Binding-site contacts:
Ligand atom N2 contacts residue LEU922 of chain 1.A at 4.5 Å.
Ligand atom C7 contacts residue LEU922 of chain 1.A at 3.8 Å (hydrophobic).
Ligand atom O7 contacts residue GLN1071 of chain 1.A at 3.8 Å.
Ligand atom C8 contacts residue THR716 of chain 1.A at 4.2 Å.
Ligand atom C4 contacts residue ASN717 of chain 1.A at 4.2 Å.
Ligand atom C8 contacts residue GLN926 of chain 1.A at 4.5 Å.
Ligand atom N2 contacts residue ASN717 of chain 1.A at 2.8 Å (h-bond).
Ligand atom O7 contacts residue LEU922 of chain 1.A at 3.8 Å.
Ligand atom C6 contacts residue GLN926 of chain 1.A at 4.2 Å.
Ligand atom C8 contacts residue LEU922 of chain 1.A at 3.7 Å (hydrophobic).
Ligand atom C2 contacts residue ASN717 of chain 1.A at 2.4 Å.
Ligand atom C3 contacts residue LEU922 of chain 1.A at 4.3 Å (hydrophobic).
Ligand atom O7 contacts residue ASN717 of chain 1.A at 3.1 Å (h-bond).
Ligand atom C5 contacts residue ASN717 of chain 1.A at 3.7 Å.
Ligand atom C1 contacts residue LEU922 of chain 1.A at 4.2 Å (hydrophobic).
Ligand atom C6 contacts residue LEU922 of chain 1.A at 4.5 Å (hydrophobic).
Ligand atom C5 contacts residue LEU922 of chain 1.A at 4.0 Å (hydrophobic).
Ligand atom C1 contacts residue ASN717 of chain 1.A at 1.4 Å.
Ligand atom O6 contacts residue GLN926 of chain 1.A at 4.3 Å.
Ligand atom C8 contacts residue ASN717 of chain 1.A at 4.3 Å.
Ligand atom O4 contacts residue LEU922 of chain 1.A at 4.2 Å.
Ligand atom C5 contacts residue GLN926 of chain 1.A at 4.3 Å.
Ligand atom O5 contacts residue ASN717 of chain 1.A at 2.4 Å (h-bond).
Ligand atom C3 contacts residue ASN717 of chain 1.A at 3.8 Å.
Ligand atom C7 contacts residue ASN717 of chain 1.A at 3.1 Å.

Sequence of chain 1.A:
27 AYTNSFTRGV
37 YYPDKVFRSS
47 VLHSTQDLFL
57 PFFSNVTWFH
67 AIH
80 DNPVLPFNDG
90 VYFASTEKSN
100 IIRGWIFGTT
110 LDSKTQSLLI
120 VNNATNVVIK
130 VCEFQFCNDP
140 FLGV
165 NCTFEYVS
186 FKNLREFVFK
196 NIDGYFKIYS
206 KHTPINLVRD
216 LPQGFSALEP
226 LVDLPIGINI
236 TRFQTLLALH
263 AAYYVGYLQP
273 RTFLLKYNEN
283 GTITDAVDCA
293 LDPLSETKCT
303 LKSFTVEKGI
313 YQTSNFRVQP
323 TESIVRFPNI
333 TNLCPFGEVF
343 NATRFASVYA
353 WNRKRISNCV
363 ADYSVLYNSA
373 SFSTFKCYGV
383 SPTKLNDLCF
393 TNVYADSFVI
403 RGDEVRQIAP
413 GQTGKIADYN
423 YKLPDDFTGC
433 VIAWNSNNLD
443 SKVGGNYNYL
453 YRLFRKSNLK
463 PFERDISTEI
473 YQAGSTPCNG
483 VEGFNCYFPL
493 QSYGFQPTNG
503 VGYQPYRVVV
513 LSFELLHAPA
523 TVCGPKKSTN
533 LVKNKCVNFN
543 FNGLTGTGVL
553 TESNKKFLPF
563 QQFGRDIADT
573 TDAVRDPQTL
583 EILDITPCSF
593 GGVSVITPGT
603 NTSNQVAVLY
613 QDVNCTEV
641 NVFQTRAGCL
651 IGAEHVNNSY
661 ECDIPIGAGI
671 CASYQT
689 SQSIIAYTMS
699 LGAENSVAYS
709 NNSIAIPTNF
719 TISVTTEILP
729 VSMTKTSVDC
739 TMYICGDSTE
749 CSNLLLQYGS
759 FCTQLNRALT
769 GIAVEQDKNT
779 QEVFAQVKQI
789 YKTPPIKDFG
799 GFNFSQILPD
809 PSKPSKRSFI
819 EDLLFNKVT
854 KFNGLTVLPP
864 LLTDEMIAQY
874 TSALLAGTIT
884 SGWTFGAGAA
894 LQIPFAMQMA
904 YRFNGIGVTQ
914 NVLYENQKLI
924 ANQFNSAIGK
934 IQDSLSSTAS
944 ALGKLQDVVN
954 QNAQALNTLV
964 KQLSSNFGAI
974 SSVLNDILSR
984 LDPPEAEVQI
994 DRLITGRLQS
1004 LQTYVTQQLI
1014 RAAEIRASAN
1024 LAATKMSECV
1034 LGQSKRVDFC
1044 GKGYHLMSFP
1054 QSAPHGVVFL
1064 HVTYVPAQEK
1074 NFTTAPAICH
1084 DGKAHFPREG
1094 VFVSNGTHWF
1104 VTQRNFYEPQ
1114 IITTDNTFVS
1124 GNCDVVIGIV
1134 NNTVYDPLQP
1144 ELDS

A protein and the small-molecule ligand that binds it are described below.
Small molecule (SMILES): CC(=O)N[C@H]1[C@H](O[C@H]2[C@H](O)[C@@H](NC(C)=O)CO[C@@H]2CO)O[C@H](CO)[C@@H](O)[C@@H]1O